A small-molecule ligand and the protein it binds are described below.
Small molecule (SMILES): N[C@@H](CCC(=O)O)C(=O)O

Sequence of chain 1.A:
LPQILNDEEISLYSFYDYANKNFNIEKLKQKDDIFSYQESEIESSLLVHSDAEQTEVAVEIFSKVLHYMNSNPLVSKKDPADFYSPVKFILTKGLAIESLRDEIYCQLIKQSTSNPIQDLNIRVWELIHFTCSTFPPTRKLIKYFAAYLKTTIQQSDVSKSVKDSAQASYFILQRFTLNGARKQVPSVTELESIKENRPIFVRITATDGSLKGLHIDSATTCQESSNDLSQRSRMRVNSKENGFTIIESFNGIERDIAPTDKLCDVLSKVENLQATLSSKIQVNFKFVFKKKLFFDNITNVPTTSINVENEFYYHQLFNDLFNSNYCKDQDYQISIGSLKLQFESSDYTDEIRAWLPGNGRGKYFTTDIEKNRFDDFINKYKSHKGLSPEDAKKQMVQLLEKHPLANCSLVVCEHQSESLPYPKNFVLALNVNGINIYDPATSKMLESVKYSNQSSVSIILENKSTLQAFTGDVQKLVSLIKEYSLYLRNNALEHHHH

Binding-site contacts:
Ligand atom OE2 contacts residue TYR18 of chain 1.A at 3.3 Å.
Ligand atom OXT contacts residue LYS140 of chain 1.A at 3.5 Å.
Ligand atom OE2 contacts residue LYS21 of chain 1.A at 4.4 Å.
Ligand atom CA contacts residue LYS140 of chain 1.A at 3.3 Å.
Ligand atom OE1 contacts residue LYS21 of chain 1.A at 3.4 Å.
Ligand atom C contacts residue TYR18 of chain 1.A at 4.1 Å (hydrophobic).
Ligand atom CB contacts residue TYR144 of chain 1.A at 3.8 Å (hydrophobic).
Ligand atom CG contacts residue TYR144 of chain 1.A at 3.7 Å (hydrophobic).
Ligand atom CB contacts residue LYS21 of chain 1.A at 4.4 Å.
Ligand atom N contacts residue LYS140 of chain 1.A at 3.4 Å (salt-bridge).
Ligand atom CD contacts residue ASP17 of chain 1.A at 4.3 Å.
Ligand atom CA contacts residue TYR144 of chain 1.A at 4.5 Å (hydrophobic).
Ligand atom C contacts residue ASN22 of chain 1.A at 3.3 Å.
Ligand atom CD contacts residue LYS21 of chain 1.A at 3.6 Å.
Ligand atom CB contacts residue TYR18 of chain 1.A at 3.5 Å (hydrophobic).
Ligand atom CA contacts residue TYR18 of chain 1.A at 3.8 Å (hydrophobic).
Ligand atom CG contacts residue LYS21 of chain 1.A at 3.6 Å.
Ligand atom CD contacts residue TYR144 of chain 1.A at 3.2 Å (hydrophobic).
Ligand atom OXT contacts residue ASN22 of chain 1.A at 3.0 Å (h-bond).
Ligand atom O contacts residue ASN22 of chain 1.A at 3.3 Å (h-bond).
Ligand atom CB contacts residue ASN22 of chain 1.A at 3.4 Å.
Ligand atom C contacts residue LYS140 of chain 1.A at 4.0 Å.
Ligand atom OE2 contacts residue ASN22 of chain 1.A at 4.4 Å.
Ligand atom O contacts residue LYS21 of chain 1.A at 4.1 Å.
Ligand atom OE2 contacts residue ASP17 of chain 1.A at 3.5 Å (salt-bridge).
Ligand atom OE1 contacts residue TYR144 of chain 1.A at 3.8 Å.
Ligand atom CB contacts residue LYS140 of chain 1.A at 4.1 Å.
Ligand atom CD contacts residue TYR18 of chain 1.A at 4.4 Å (hydrophobic).
Ligand atom CG contacts residue ASN22 of chain 1.A at 4.1 Å.
Ligand atom CA contacts residue ASN22 of chain 1.A at 4.0 Å.
Ligand atom OXT contacts residue TYR18 of chain 1.A at 3.7 Å.
Ligand atom OE2 contacts residue TYR144 of chain 1.A at 2.8 Å (h-bond).